Sequence of chain 1.C:
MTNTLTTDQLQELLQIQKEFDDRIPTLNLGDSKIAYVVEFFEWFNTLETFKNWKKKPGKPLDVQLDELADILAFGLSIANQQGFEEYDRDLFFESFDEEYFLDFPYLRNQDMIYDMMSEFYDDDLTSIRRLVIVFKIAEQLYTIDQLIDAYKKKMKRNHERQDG

Binding-site contacts:
Ligand atom O2 contacts residue GLN51 of chain 2.A at 2.7 Å (h-bond).
Ligand atom O2A contacts residue LYS88 of chain 1.C at 3.5 Å.
Ligand atom O3' contacts residue ASP104 of chain 2.A at 2.6 Å (salt-bridge).
Ligand atom N3 contacts residue ASP55 of chain 2.A at 2.8 Å (salt-bridge).
Ligand atom O2A contacts residue TRP87 of chain 1.C at 2.9 Å (h-bond).
Ligand atom O2 contacts residue PHE54 of chain 2.A at 3.4 Å.
Ligand atom O1A contacts residue LYS85 of chain 1.C at 3.3 Å (salt-bridge).
Ligand atom O1G contacts residue LYS85 of chain 1.C at 2.4 Å (salt-bridge).
Ligand atom C2' contacts residue ASN192 of chain 2.A at 3.6 Å.
Ligand atom O4 contacts residue LEU61 of chain 2.A at 3.7 Å.
Ligand atom O2G contacts residue ASN79 of chain 1.C at 2.9 Å (h-bond).
Ligand atom C4 contacts residue ASP55 of chain 2.A at 3.6 Å.
Ligand atom C2 contacts residue PHE54 of chain 2.A at 3.5 Å (hydrophobic).
Ligand atom PG contacts residue MG1 of chain 2.G at 3.3 Å.
Ligand atom O1B contacts residue MG1 of chain 2.G at 2.8 Å.
Ligand atom O2B contacts residue LYS188 of chain 2.A at 3.5 Å (salt-bridge).
Ligand atom O5' contacts residue TRP87 of chain 1.C at 3.7 Å.
Ligand atom C5 contacts residue TRP87 of chain 1.C at 3.4 Å (hydrophobic).
Ligand atom O1A contacts residue MG1 of chain 2.G at 2.3 Å.
Ligand atom C6 contacts residue PHE108 of chain 2.A at 3.7 Å (hydrophobic).
Ligand atom N1 contacts residue PHE54 of chain 2.A at 3.6 Å.
Ligand atom O1B contacts residue GLU73 of chain 2.A at 3.3 Å (salt-bridge).
Ligand atom O1B contacts residue MG1 of chain 2.F at 2.8 Å.
Ligand atom O1G contacts residue MG1 of chain 2.G at 3.0 Å.
Ligand atom C2 contacts residue ASP55 of chain 2.A at 3.6 Å.
Ligand atom C5 contacts residue PHE108 of chain 2.A at 3.6 Å (hydrophobic).
Ligand atom O2G contacts residue GLU76 of chain 2.A at 3.0 Å (salt-bridge).
Ligand atom C1' contacts residue ASN192 of chain 2.A at 3.4 Å.
Ligand atom O2G contacts residue MG1 of chain 2.G at 2.8 Å.
Ligand atom O1A contacts residue GLU73 of chain 2.A at 3.1 Å (salt-bridge).
Ligand atom C2' contacts residue ALA107 of chain 2.A at 3.6 Å (hydrophobic).
Ligand atom O2 contacts residue ASP55 of chain 2.A at 3.6 Å.
Ligand atom O4 contacts residue ASP55 of chain 2.A at 3.6 Å.
Ligand atom C3' contacts residue ASN192 of chain 2.A at 3.6 Å.
Ligand atom C3' contacts residue ASP104 of chain 2.A at 3.2 Å.
Ligand atom O3' contacts residue LYS188 of chain 2.A at 3.5 Å.
Ligand atom C2 contacts residue GLN51 of chain 2.A at 3.6 Å.
Ligand atom O4' contacts residue ASN192 of chain 2.A at 3.5 Å (h-bond).
Ligand atom O1B contacts residue ASP104 of chain 2.A at 3.6 Å.
Ligand atom O3' contacts residue ASN192 of chain 2.A at 2.9 Å (h-bond).

Sequence of chain 2.A:
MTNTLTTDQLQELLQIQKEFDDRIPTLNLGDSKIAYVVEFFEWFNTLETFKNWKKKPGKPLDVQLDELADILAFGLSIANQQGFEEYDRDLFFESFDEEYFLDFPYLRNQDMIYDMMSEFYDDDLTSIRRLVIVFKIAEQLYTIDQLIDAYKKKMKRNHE

A small-molecule ligand and the protein it binds are described below.
Small molecule (SMILES): O=c1ccn([C@H]2C[C@H](O)[C@@H](CO[P](=O)(O)N[P](=O)(O)OP(=O)(O)O)O2)c(=O)[nH]1